This protein binds this small molecule.
Small molecule (SMILES): CC(=O)N[C@H]1[C@H](O[C@H]2[C@H](O)[C@@H](NC(C)=O)CO[C@@H]2CO)O[C@H](CO)[C@@H](O[C@@H]2O[C@H](CO)[C@@H](O)[C@H](O[C@H]3O[C@H](CO)[C@@H](O)[C@H](O)[C@@H]3O)[C@@H]2O)[C@@H]1O

Binding-site contacts:
Ligand atom C3 contacts residue ASN327 of chain 1.D at 3.7 Å.
Ligand atom O7 contacts residue VAL325 of chain 1.D at 4.3 Å.
Ligand atom C8 contacts residue THR434 of chain 1.D at 2.9 Å.
Ligand atom C8 contacts residue ASN327 of chain 1.D at 4.4 Å.
Ligand atom C2 contacts residue ASN327 of chain 1.D at 2.4 Å.
Ligand atom O5 contacts residue ASN327 of chain 1.D at 2.2 Å (h-bond).
Ligand atom O7 contacts residue THR434 of chain 1.D at 2.5 Å.
Ligand atom C5 contacts residue ASN327 of chain 1.D at 3.5 Å.
Ligand atom O7 contacts residue ASP423 of chain 1.D at 4.5 Å.
Ligand atom C7 contacts residue THR434 of chain 1.D at 3.4 Å.
Ligand atom C8 contacts residue VAL325 of chain 1.D at 3.4 Å (hydrophobic).
Ligand atom C4 contacts residue ASN327 of chain 1.D at 4.1 Å.
Ligand atom C1 contacts residue ASN327 of chain 1.D at 1.5 Å.
Ligand atom N2 contacts residue ASN327 of chain 1.D at 3.0 Å (h-bond).
Ligand atom O7 contacts residue ASN327 of chain 1.D at 2.6 Å (h-bond).
Ligand atom C7 contacts residue VAL325 of chain 1.D at 4.1 Å (hydrophobic).
Ligand atom C7 contacts residue ASN327 of chain 1.D at 3.0 Å.

Sequence of chain 1.D:
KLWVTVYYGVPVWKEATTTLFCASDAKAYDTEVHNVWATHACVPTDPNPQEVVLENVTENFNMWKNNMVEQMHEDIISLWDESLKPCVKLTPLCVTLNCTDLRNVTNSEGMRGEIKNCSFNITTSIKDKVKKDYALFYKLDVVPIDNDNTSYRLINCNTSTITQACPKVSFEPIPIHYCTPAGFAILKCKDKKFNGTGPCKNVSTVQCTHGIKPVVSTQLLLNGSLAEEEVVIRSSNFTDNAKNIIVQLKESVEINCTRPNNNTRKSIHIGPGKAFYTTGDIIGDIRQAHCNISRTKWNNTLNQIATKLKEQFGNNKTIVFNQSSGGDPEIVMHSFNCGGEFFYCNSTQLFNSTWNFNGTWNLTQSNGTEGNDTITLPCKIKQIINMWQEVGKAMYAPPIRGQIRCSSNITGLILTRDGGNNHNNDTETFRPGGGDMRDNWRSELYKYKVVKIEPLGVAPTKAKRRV